Binding-site contacts:
Ligand atom C1 contacts residue LYS442 of chain 1.B at 3.4 Å.
Ligand atom C8A contacts residue CYS507 of chain 1.B at 4.1 Å (hydrophobic).
Ligand atom C3 contacts residue LYS442 of chain 1.B at 3.4 Å.
Ligand atom C5B contacts residue THR441 of chain 1.B at 3.7 Å.
Ligand atom O1B contacts residue LEU623 of chain 1.B at 3.3 Å.
Ligand atom C8B contacts residue GLY451 of chain 1.B at 3.9 Å.
Ligand atom P1 contacts residue SER624 of chain 1.B at 4.1 Å.
Ligand atom O2 contacts residue LEU623 of chain 1.B at 3.5 Å (h-bond).
Ligand atom C3 contacts residue THR438 of chain 1.B at 4.1 Å.
Ligand atom O11 contacts residue THR441 of chain 1.B at 3.0 Å (h-bond).
Ligand atom C6 contacts residue SER625 of chain 1.B at 3.8 Å.
Ligand atom C1A contacts residue PHE621 of chain 1.B at 4.1 Å (hydrophobic).
Ligand atom O6 contacts residue SER625 of chain 1.B at 3.8 Å.
Ligand atom O11 contacts residue THR438 of chain 1.B at 3.9 Å.
Ligand atom C2A contacts residue PHE621 of chain 1.B at 3.9 Å (hydrophobic).
Ligand atom C2 contacts residue THR438 of chain 1.B at 3.8 Å.
Ligand atom O43 contacts residue ARG366 of chain 1.A at 2.5 Å (salt-bridge).
Ligand atom O13 contacts residue SER624 of chain 1.B at 3.6 Å.
Ligand atom O53 contacts residue LYS442 of chain 1.B at 3.3 Å.
Ligand atom O2C contacts residue SER624 of chain 1.B at 3.6 Å.
Ligand atom O6 contacts residue LYS442 of chain 1.B at 3.9 Å.
Ligand atom C5B contacts residue VAL437 of chain 1.B at 3.8 Å (hydrophobic).
Ligand atom C6B contacts residue LEU454 of chain 1.B at 3.7 Å (hydrophobic).
Ligand atom O11 contacts residue LYS442 of chain 1.B at 3.8 Å.
Ligand atom C7A contacts residue CYS507 of chain 1.B at 3.8 Å (hydrophobic).
Ligand atom C7A contacts residue LEU503 of chain 1.B at 4.1 Å (hydrophobic).
Ligand atom O12 contacts residue THR438 of chain 1.B at 3.9 Å.
Ligand atom O1 contacts residue SER624 of chain 1.B at 3.9 Å.
Ligand atom C5 contacts residue LYS442 of chain 1.B at 3.7 Å.
Ligand atom C3B contacts residue THR441 of chain 1.B at 4.1 Å.
Ligand atom O3 contacts residue THR438 of chain 1.B at 3.7 Å.
Ligand atom C6 contacts residue LYS442 of chain 1.B at 4.0 Å.
Ligand atom O12 contacts residue LEU623 of chain 1.B at 3.7 Å.
Ligand atom C2A contacts residue VAL620 of chain 1.B at 3.8 Å (hydrophobic).
Ligand atom P4 contacts residue ARG366 of chain 1.A at 3.8 Å.
Ligand atom O1A contacts residue PHE621 of chain 1.B at 3.8 Å.
Ligand atom O1 contacts residue SER625 of chain 1.B at 3.8 Å.
Ligand atom C8B contacts residue GLY450 of chain 1.B at 4.2 Å.
Ligand atom O12 contacts residue SER624 of chain 1.B at 4.1 Å.
Ligand atom C2 contacts residue LYS442 of chain 1.B at 3.6 Å.

Sequence of chain 1.B:
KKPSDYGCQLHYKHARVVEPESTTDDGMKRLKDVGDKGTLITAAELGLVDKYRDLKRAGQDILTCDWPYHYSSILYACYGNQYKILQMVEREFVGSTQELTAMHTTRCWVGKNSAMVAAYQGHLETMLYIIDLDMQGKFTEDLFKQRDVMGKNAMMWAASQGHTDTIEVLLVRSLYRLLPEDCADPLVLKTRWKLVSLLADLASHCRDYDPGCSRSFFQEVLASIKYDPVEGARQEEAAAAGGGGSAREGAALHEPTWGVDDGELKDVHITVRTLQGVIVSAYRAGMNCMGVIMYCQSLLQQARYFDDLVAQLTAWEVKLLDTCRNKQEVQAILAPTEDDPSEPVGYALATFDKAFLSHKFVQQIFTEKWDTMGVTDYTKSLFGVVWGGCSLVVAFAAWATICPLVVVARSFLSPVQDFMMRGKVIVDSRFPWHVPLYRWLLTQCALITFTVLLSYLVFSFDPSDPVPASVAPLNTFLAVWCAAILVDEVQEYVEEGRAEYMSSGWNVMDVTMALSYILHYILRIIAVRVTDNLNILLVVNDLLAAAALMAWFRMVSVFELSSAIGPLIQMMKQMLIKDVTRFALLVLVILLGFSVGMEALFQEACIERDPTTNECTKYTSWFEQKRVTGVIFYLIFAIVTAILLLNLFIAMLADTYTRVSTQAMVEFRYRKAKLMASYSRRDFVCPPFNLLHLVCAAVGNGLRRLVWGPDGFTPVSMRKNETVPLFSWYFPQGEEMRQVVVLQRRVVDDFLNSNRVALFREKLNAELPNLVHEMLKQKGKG

Sequence of chain 1.A:
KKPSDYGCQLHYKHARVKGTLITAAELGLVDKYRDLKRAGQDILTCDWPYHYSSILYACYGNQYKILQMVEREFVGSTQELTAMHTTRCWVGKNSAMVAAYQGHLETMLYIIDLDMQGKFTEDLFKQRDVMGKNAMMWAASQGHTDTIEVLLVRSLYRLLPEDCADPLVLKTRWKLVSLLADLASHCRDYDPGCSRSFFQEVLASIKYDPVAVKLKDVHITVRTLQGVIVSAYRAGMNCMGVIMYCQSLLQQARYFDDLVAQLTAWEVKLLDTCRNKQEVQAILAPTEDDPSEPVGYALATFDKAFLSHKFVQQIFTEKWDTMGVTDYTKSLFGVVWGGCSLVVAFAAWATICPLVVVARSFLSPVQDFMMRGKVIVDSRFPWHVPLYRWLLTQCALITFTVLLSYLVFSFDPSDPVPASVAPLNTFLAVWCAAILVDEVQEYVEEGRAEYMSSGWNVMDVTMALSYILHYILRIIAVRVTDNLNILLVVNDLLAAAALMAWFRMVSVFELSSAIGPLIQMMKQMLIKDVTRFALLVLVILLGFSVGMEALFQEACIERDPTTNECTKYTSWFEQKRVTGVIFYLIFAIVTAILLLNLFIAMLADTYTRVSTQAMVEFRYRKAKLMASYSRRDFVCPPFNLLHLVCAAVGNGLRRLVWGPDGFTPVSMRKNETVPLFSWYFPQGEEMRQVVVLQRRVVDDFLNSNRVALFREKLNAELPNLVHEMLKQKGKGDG

The protein below binds the small molecule below.
Small molecule (SMILES): CCCCCCCC(=O)OC[C@H](COP(=O)(O)O[C@@H]1[C@H](O)[C@H](O)[C@@H](OP(=O)(O)O)[C@H](OP(=O)(O)O)[C@H]1O)OC(=O)CCCCCCC